Sequence of chain 52.C:
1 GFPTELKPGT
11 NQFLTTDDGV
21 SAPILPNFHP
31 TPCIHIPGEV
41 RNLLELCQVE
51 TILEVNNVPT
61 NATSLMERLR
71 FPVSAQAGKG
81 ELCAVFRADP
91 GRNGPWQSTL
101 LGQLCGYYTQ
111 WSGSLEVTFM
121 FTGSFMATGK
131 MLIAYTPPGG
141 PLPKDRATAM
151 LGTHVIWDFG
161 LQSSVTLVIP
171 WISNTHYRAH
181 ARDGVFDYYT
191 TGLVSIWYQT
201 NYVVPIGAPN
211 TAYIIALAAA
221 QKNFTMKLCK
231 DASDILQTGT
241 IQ

Binding-site contacts:
Ligand atom C5 contacts residue TRP203 of chain 51.A at 3.8 Å (hydrophobic).
Ligand atom N1 contacts residue THR114 of chain 51.A at 4.0 Å.
Ligand atom N6 contacts residue PHE155 of chain 51.A at 3.8 Å.
Ligand atom C17 contacts residue PHE135 of chain 51.A at 3.9 Å (hydrophobic).
Ligand atom O1 contacts residue MET195 of chain 51.A at 3.2 Å.
Ligand atom C13 contacts residue PHE135 of chain 51.A at 3.4 Å (hydrophobic).
Ligand atom C8 contacts residue TYR201 of chain 51.A at 3.3 Å (hydrophobic).
Ligand atom C22 contacts residue VAL179 of chain 51.A at 3.4 Å (hydrophobic).
Ligand atom C7 contacts residue ASN228 of chain 51.A at 3.8 Å.
Ligand atom C13 contacts residue MET195 of chain 51.A at 3.9 Å (hydrophobic).
Ligand atom O2 contacts residue PHE137 of chain 51.A at 4.0 Å.
Ligand atom O3 contacts residue ASP112 of chain 51.A at 3.6 Å.
Ligand atom C19 contacts residue VAL192 of chain 51.A at 3.4 Å (hydrophobic).
Ligand atom C7 contacts residue TYR201 of chain 51.A at 3.8 Å (hydrophobic).
Ligand atom C2 contacts residue ASP112 of chain 51.A at 2.8 Å.
Ligand atom N5 contacts residue PHE233 of chain 51.A at 3.2 Å.
Ligand atom C14 contacts residue PHE155 of chain 51.A at 3.9 Å (hydrophobic).
Ligand atom C15 contacts residue MET195 of chain 51.A at 3.8 Å (hydrophobic).
Ligand atom N2 contacts residue TRP203 of chain 51.A at 3.9 Å.
Ligand atom C13 contacts residue ILE111 of chain 51.A at 4.0 Å (hydrophobic).
Ligand atom C3 contacts residue ASP112 of chain 51.A at 3.0 Å.
Ligand atom N6 contacts residue ILE24 of chain 51.C at 3.9 Å.
Ligand atom N5 contacts residue PHE137 of chain 51.A at 3.5 Å.
Ligand atom C9 contacts residue ILE113 of chain 51.A at 3.7 Å (hydrophobic).
Ligand atom C2 contacts residue THR114 of chain 51.A at 3.6 Å.
Ligand atom N4 contacts residue TRP203 of chain 51.A at 3.6 Å (h-bond).
Ligand atom O3 contacts residue ILE113 of chain 51.A at 3.0 Å (h-bond).
Ligand atom C4 contacts residue TRP203 of chain 51.A at 4.0 Å (hydrophobic).
Ligand atom C15 contacts residue VAL192 of chain 51.A at 3.2 Å (hydrophobic).
Ligand atom C16 contacts residue PHE135 of chain 51.A at 3.4 Å (hydrophobic).
Ligand atom C12 contacts residue MET195 of chain 51.A at 3.8 Å (hydrophobic).
Ligand atom C19 contacts residue ILE24 of chain 51.C at 3.5 Å (hydrophobic).
Ligand atom C16 contacts residue ILE111 of chain 51.A at 3.5 Å (hydrophobic).
Ligand atom N1 contacts residue ASP112 of chain 51.A at 3.9 Å.
Ligand atom C16 contacts residue PHE155 of chain 51.A at 3.9 Å (hydrophobic).
Ligand atom C14 contacts residue MET195 of chain 51.A at 3.9 Å (hydrophobic).
Ligand atom C17 contacts residue PHE155 of chain 51.A at 3.7 Å (hydrophobic).
Ligand atom O2 contacts residue PHE233 of chain 51.A at 3.0 Å.
Ligand atom C18 contacts residue PHE155 of chain 51.A at 3.9 Å (hydrophobic).
Ligand atom C14 contacts residue PHE135 of chain 51.A at 3.7 Å (hydrophobic).

Sequence of chain 51.A:
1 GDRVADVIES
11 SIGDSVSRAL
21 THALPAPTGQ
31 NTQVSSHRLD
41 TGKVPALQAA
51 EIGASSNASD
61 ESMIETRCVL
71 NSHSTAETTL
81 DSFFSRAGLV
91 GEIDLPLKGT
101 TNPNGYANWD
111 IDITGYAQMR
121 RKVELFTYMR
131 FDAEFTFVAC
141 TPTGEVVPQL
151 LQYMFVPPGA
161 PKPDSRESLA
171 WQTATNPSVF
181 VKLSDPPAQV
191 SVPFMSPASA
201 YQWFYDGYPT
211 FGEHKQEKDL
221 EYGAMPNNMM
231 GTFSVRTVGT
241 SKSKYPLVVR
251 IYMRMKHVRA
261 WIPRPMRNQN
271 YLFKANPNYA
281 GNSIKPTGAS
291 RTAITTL

This protein binds this small molecule.
Small molecule (SMILES): Cc1nc(-c2ccc(OCCCCCN3CCN(c4ccnc(N)c4)C3=O)cc2)no1

Sequence of chain 51.C:
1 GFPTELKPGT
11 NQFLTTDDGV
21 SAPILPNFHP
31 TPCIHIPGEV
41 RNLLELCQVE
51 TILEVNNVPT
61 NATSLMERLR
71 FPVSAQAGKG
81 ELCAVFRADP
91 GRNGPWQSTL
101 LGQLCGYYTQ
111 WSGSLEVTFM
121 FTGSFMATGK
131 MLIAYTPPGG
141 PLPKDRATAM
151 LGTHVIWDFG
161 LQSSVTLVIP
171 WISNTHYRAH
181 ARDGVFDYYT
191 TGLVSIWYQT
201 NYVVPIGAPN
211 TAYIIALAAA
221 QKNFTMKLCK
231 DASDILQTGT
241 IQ